Sequence of chain 1.C:
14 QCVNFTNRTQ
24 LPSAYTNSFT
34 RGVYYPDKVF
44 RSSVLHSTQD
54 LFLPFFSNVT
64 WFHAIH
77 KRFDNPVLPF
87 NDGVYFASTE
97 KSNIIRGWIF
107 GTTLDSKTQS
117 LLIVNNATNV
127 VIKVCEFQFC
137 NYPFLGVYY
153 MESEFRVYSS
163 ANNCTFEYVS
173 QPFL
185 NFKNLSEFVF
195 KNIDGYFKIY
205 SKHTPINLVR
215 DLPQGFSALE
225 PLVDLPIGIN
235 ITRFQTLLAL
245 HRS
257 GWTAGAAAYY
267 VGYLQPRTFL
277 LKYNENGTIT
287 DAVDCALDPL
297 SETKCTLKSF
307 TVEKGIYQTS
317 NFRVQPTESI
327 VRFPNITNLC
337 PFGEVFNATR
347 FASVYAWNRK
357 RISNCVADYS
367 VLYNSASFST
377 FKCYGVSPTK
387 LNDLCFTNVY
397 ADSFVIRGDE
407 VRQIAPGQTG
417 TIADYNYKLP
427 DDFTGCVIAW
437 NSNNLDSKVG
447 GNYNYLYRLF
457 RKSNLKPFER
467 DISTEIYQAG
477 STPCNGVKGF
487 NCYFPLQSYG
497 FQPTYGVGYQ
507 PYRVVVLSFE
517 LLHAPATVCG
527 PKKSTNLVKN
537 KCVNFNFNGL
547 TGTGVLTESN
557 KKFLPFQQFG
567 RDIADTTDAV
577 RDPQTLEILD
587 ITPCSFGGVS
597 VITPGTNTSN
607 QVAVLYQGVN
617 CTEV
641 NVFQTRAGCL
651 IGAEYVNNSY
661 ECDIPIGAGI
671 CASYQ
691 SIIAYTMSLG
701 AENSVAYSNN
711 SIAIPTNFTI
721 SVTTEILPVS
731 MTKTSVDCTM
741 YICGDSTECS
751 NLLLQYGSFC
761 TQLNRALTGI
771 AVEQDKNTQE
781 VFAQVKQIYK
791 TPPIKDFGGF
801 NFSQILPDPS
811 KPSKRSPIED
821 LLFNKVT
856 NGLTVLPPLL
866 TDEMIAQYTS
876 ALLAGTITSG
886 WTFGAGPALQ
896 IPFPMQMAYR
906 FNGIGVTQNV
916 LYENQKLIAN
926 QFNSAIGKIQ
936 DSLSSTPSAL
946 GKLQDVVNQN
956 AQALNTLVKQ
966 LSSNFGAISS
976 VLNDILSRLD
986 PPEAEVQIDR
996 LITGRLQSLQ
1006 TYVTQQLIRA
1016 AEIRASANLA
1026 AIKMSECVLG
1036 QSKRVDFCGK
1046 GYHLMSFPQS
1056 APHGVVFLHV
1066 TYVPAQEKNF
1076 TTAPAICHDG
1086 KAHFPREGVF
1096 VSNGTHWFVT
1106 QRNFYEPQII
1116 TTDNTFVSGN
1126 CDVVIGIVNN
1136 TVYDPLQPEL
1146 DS

Sequence of chain 1.A:
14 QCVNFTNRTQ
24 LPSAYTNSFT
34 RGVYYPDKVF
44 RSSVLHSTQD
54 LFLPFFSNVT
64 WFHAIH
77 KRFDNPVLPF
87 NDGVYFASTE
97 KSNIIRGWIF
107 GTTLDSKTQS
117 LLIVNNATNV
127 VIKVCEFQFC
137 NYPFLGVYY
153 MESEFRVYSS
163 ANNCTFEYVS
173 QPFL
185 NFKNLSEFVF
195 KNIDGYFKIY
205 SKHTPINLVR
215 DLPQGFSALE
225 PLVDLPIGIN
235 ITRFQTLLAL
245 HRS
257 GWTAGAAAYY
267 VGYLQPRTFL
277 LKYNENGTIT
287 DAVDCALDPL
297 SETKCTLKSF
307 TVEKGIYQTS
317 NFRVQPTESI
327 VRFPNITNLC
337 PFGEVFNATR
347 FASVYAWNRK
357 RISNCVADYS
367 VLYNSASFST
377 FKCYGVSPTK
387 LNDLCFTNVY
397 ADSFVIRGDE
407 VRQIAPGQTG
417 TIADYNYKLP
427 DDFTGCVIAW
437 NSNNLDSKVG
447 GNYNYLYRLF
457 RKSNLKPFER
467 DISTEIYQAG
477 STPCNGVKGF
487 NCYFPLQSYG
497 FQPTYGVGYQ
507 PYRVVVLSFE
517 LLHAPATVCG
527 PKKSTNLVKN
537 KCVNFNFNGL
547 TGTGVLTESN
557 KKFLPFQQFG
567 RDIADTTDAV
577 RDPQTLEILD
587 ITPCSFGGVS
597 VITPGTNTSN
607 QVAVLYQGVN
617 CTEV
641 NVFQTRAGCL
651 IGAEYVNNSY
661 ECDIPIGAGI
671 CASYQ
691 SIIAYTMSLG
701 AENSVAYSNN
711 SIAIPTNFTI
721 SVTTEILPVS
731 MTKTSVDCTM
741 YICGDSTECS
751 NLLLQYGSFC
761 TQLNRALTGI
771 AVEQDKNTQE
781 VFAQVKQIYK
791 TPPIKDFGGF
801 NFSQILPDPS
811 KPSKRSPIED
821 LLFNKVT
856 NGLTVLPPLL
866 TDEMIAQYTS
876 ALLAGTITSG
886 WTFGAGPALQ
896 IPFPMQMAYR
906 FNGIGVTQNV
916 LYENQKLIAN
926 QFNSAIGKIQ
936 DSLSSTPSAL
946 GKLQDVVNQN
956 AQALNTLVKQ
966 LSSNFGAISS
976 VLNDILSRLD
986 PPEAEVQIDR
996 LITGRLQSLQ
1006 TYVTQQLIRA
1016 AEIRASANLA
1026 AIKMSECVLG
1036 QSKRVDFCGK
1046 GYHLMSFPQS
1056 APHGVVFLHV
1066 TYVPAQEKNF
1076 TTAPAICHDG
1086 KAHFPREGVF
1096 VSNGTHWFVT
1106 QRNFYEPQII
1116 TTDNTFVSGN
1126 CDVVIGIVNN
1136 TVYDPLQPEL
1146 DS

A protein and the small-molecule ligand that binds it are described below.
Small molecule (SMILES): CC(=O)N[C@@H]1[C@@H](O)[C@H](O)[C@@H](CO)O[C@H]1O

Binding-site contacts:
Ligand atom C1 contacts residue ASP796 of chain 1.A at 4.2 Å.
Ligand atom C7 contacts residue GLY1131 of chain 1.C at 4.4 Å.
Ligand atom C1 contacts residue ASN709 of chain 1.C at 1.4 Å.
Ligand atom O5 contacts residue ASN709 of chain 1.C at 2.4 Å (h-bond).
Ligand atom C8 contacts residue GLY1131 of chain 1.C at 3.7 Å.
Ligand atom C5 contacts residue ASN709 of chain 1.C at 3.7 Å.
Ligand atom C7 contacts residue ASN709 of chain 1.C at 3.2 Å.
Ligand atom O7 contacts residue ASN709 of chain 1.C at 3.2 Å (h-bond).
Ligand atom C2 contacts residue ASN709 of chain 1.C at 2.4 Å.
Ligand atom C4 contacts residue ASN709 of chain 1.C at 4.2 Å.
Ligand atom N2 contacts residue ASN709 of chain 1.C at 2.9 Å (h-bond).
Ligand atom C8 contacts residue ASN709 of chain 1.C at 4.0 Å.
Ligand atom O5 contacts residue ASP796 of chain 1.A at 3.7 Å.
Ligand atom C3 contacts residue ASN709 of chain 1.C at 3.8 Å.
Ligand atom C8 contacts residue ASN710 of chain 1.C at 4.3 Å.